Sequence of chain 1.D:
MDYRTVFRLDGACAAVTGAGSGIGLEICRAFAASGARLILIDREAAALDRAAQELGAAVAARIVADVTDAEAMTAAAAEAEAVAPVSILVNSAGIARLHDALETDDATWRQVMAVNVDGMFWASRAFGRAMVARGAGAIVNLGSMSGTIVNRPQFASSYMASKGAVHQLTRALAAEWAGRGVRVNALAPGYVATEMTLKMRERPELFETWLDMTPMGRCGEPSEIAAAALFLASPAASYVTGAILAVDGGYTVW

Binding-site contacts:
Ligand atom OAB contacts residue NAD1 of chain 1.M at 3.7 Å.
Ligand atom CAG contacts residue GLN154 of chain 1.D at 4.4 Å.
Ligand atom CAC contacts residue ALA96 of chain 1.D at 4.4 Å (hydrophobic).
Ligand atom CAA contacts residue MET196 of chain 1.D at 3.9 Å (hydrophobic).
Ligand atom CAE contacts residue ALA96 of chain 1.D at 3.8 Å (hydrophobic).
Ligand atom OAF contacts residue ASN151 of chain 1.D at 3.9 Å.
Ligand atom OAF contacts residue TYR159 of chain 1.D at 3.7 Å.
Ligand atom CAC contacts residue NAD1 of chain 1.M at 3.7 Å.
Ligand atom OAD contacts residue TYR191 of chain 1.D at 4.1 Å.
Ligand atom OAB contacts residue ALA96 of chain 1.D at 4.2 Å.
Ligand atom CAC contacts residue TYR159 of chain 1.D at 4.1 Å (hydrophobic).
Ligand atom OAH contacts residue LEU98 of chain 1.D at 4.1 Å.
Ligand atom CAA contacts residue NAD1 of chain 1.M at 4.0 Å.
Ligand atom OAD contacts residue THR197 of chain 1.D at 4.4 Å.
Ligand atom OAB contacts residue MET196 of chain 1.D at 4.3 Å.
Ligand atom CAG contacts residue ALA96 of chain 1.D at 4.5 Å (hydrophobic).
Ligand atom CAE contacts residue TYR159 of chain 1.D at 4.4 Å (hydrophobic).
Ligand atom OAH contacts residue GLN154 of chain 1.D at 3.5 Å (h-bond).
Ligand atom OAD contacts residue NAD1 of chain 1.M at 2.5 Å (h-bond).
Ligand atom OAF contacts residue SER146 of chain 1.D at 4.5 Å.
Ligand atom CAA contacts residue ALA96 of chain 1.D at 4.0 Å (hydrophobic).
Ligand atom OAB contacts residue TYR159 of chain 1.D at 4.0 Å.

This small molecule binds to this protein.
Small molecule (SMILES): OC[C@@H](O)[C@@H](O)CO